Sequence of chain 2.A:
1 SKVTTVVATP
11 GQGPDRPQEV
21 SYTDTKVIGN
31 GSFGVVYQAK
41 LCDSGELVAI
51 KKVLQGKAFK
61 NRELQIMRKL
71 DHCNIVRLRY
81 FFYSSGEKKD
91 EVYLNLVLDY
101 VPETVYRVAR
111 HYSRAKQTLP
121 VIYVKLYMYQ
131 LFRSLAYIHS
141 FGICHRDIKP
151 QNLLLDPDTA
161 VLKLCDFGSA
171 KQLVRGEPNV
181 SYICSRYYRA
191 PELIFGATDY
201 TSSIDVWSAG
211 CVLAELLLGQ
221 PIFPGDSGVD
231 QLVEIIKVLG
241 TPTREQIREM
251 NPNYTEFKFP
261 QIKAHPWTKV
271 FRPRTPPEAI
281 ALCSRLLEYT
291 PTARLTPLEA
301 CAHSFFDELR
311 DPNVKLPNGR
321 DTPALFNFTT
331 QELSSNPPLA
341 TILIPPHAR

Binding-site contacts:
Ligand atom C22 contacts residue VAL36 of chain 2.A at 3.9 Å (hydrophobic).
Ligand atom C11 contacts residue THR104 of chain 2.A at 4.0 Å.
Ligand atom C15 contacts residue ALA49 of chain 2.A at 3.9 Å (hydrophobic).
Ligand atom C13 contacts residue ILE28 of chain 2.A at 3.8 Å (hydrophobic).
Ligand atom C13 contacts residue LEU154 of chain 2.A at 3.8 Å (hydrophobic).
Ligand atom BR21 contacts residue LEU98 of chain 2.A at 3.8 Å.
Ligand atom C7 contacts residue PRO102 of chain 2.A at 3.5 Å (hydrophobic).
Ligand atom C9 contacts residue ARG107 of chain 2.A at 3.4 Å.
Ligand atom N4 contacts residue VAL101 of chain 2.A at 2.9 Å (h-bond).
Ligand atom C5 contacts residue PRO102 of chain 2.A at 3.3 Å (hydrophobic).
Ligand atom C19 contacts residue LEU98 of chain 2.A at 3.7 Å (hydrophobic).
Ligand atom C17 contacts residue LEU154 of chain 2.A at 3.6 Å (hydrophobic).
Ligand atom C7 contacts residue ARG107 of chain 2.A at 3.7 Å.
Ligand atom C5 contacts residue TYR100 of chain 2.A at 4.0 Å (hydrophobic).
Ligand atom N4 contacts residue ILE28 of chain 2.A at 3.7 Å.
Ligand atom C1 contacts residue ILE28 of chain 2.A at 3.7 Å (hydrophobic).
Ligand atom C3 contacts residue VAL101 of chain 2.A at 3.5 Å (hydrophobic).
Ligand atom O23 contacts residue VAL101 of chain 2.A at 2.4 Å (h-bond).
Ligand atom C3 contacts residue ILE28 of chain 2.A at 3.7 Å (hydrophobic).
Ligand atom C11 contacts residue ILE28 of chain 2.A at 3.5 Å (hydrophobic).
Ligand atom C20 contacts residue LEU98 of chain 2.A at 3.9 Å (hydrophobic).
Ligand atom C2 contacts residue ILE28 of chain 2.A at 3.7 Å (hydrophobic).
Ligand atom BR21 contacts residue ASP166 of chain 2.A at 3.5 Å.
Ligand atom O39 contacts residue ILE28 of chain 2.A at 3.7 Å.
Ligand atom C5 contacts residue VAL101 of chain 2.A at 3.4 Å (hydrophobic).
Ligand atom C15 contacts residue LEU154 of chain 2.A at 3.6 Å (hydrophobic).
Ligand atom C15 contacts residue TYR100 of chain 2.A at 4.0 Å (hydrophobic).
Ligand atom N4 contacts residue TYR100 of chain 2.A at 3.9 Å.
Ligand atom N16 contacts residue ALA49 of chain 2.A at 3.6 Å.
Ligand atom N16 contacts residue LEU154 of chain 2.A at 3.5 Å.
Ligand atom N16 contacts residue ASP99 of chain 2.A at 2.9 Å (salt-bridge).
Ligand atom C20 contacts residue CYS165 of chain 2.A at 3.9 Å (hydrophobic).
Ligand atom C21 contacts residue CYS165 of chain 2.A at 3.9 Å (hydrophobic).
Ligand atom O23 contacts residue TYR100 of chain 2.A at 3.2 Å.
Ligand atom C18 contacts residue LEU154 of chain 2.A at 3.9 Å (hydrophobic).
Ligand atom C15 contacts residue VAL101 of chain 2.A at 3.5 Å (hydrophobic).
Ligand atom C17 contacts residue ALA49 of chain 2.A at 4.0 Å (hydrophobic).
Ligand atom C14 contacts residue LEU154 of chain 2.A at 3.7 Å (hydrophobic).
Ligand atom O23 contacts residue ASP99 of chain 2.A at 3.8 Å.
Ligand atom C15 contacts residue ASP99 of chain 2.A at 3.8 Å.

A small-molecule ligand and the protein it binds are described below.
Small molecule (SMILES): O=C1Nc2cc(Br)ccc2/C1=C1/Nc2ccccc2/C1=N\O